This small molecule binds to this protein.
Small molecule (SMILES): CC(=O)N[C@@H]1[C@@H](O)[C@H](O)[C@@H](CO)O[C@H]1O

Sequence of chain 1.A:
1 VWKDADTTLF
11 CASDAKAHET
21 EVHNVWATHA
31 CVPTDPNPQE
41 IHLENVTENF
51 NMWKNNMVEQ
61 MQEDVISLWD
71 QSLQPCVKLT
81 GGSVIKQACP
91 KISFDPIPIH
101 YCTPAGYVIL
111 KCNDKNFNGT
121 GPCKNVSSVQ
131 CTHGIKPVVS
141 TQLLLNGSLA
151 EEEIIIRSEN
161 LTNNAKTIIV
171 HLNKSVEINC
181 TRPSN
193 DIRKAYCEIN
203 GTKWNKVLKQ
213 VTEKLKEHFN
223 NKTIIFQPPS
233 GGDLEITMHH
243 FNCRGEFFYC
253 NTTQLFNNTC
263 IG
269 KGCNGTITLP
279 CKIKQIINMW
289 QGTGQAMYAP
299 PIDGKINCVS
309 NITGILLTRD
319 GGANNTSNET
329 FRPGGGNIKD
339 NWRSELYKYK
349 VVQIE

Binding-site contacts:
Ligand atom C1 contacts residue THR255 of chain 1.A at 3.2 Å.
Ligand atom C5 contacts residue ASN253 of chain 1.A at 3.5 Å.
Ligand atom O7 contacts residue ASN253 of chain 1.A at 3.9 Å.
Ligand atom C7 contacts residue ASN253 of chain 1.A at 3.7 Å.
Ligand atom C5 contacts residue THR255 of chain 1.A at 3.7 Å.
Ligand atom C1 contacts residue ASN253 of chain 1.A at 1.4 Å.
Ligand atom C2 contacts residue THR255 of chain 1.A at 4.3 Å.
Ligand atom C2 contacts residue ASN253 of chain 1.A at 2.5 Å.
Ligand atom N2 contacts residue ASN253 of chain 1.A at 3.0 Å (h-bond).
Ligand atom O5 contacts residue THR255 of chain 1.A at 3.6 Å (h-bond).
Ligand atom C8 contacts residue THR239 of chain 1.A at 4.0 Å.
Ligand atom C3 contacts residue ASN253 of chain 1.A at 3.8 Å.
Ligand atom O5 contacts residue ASN253 of chain 1.A at 2.2 Å (h-bond).
Ligand atom C4 contacts residue ASN253 of chain 1.A at 4.1 Å.